A small-molecule ligand and the protein it binds are described below.
Small molecule (SMILES): CC(=O)N[C@H]1CO[C@H](CO)[C@@H](O[C@@H]2O[C@H](C)[C@@H](O)[C@H](O)[C@H]2N)[C@@H]1O

Sequence of chain 1.A:
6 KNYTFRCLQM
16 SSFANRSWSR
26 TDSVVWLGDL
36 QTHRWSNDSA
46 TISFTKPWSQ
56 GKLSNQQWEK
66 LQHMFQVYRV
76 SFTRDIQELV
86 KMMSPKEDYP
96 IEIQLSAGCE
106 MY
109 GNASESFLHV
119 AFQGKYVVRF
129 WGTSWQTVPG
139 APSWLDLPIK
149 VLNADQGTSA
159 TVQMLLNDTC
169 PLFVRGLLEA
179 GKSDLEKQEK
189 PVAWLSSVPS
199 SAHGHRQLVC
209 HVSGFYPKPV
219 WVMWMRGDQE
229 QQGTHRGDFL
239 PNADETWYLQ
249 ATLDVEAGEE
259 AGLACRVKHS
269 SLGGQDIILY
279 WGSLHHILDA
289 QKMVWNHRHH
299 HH

Binding-site contacts:
Ligand atom C1 contacts residue GLN161 of chain 1.A at 4.4 Å.
Ligand atom O5 contacts residue THR131 of chain 1.A at 4.2 Å.
Ligand atom O3 contacts residue THR131 of chain 1.A at 4.1 Å.
Ligand atom C6 contacts residue GLY130 of chain 1.A at 4.2 Å.
Ligand atom C1 contacts residue GLY130 of chain 1.A at 4.2 Å.
Ligand atom C3 contacts residue ASN165 of chain 1.A at 3.8 Å.
Ligand atom C4 contacts residue ASN165 of chain 1.A at 4.3 Å.
Ligand atom C2 contacts residue ASN165 of chain 1.A at 2.5 Å.
Ligand atom C7 contacts residue ASN165 of chain 1.A at 3.1 Å.
Ligand atom O6 contacts residue ASN165 of chain 1.A at 4.4 Å.
Ligand atom C4 contacts residue GLY130 of chain 1.A at 4.2 Å.
Ligand atom O4 contacts residue THR131 of chain 1.A at 4.0 Å.
Ligand atom C2 contacts residue GLY130 of chain 1.A at 4.4 Å.
Ligand atom C5 contacts residue ASN165 of chain 1.A at 3.6 Å.
Ligand atom C5 contacts residue GLY130 of chain 1.A at 3.9 Å.
Ligand atom N2 contacts residue GLN161 of chain 1.A at 3.0 Å (h-bond).
Ligand atom C2 contacts residue GLN161 of chain 1.A at 3.8 Å.
Ligand atom C3 contacts residue GLN161 of chain 1.A at 3.6 Å.
Ligand atom N2 contacts residue ASN165 of chain 1.A at 2.9 Å (h-bond).
Ligand atom N2 contacts residue GLY130 of chain 1.A at 4.0 Å.
Ligand atom C3 contacts residue THR131 of chain 1.A at 4.2 Å.
Ligand atom C7 contacts residue GLN161 of chain 1.A at 3.9 Å.
Ligand atom O3 contacts residue GLN161 of chain 1.A at 3.9 Å.
Ligand atom C3 contacts residue GLY130 of chain 1.A at 4.0 Å.
Ligand atom C1 contacts residue ASN165 of chain 1.A at 1.4 Å.
Ligand atom C8 contacts residue ASN165 of chain 1.A at 4.3 Å.
Ligand atom C8 contacts residue GLN161 of chain 1.A at 3.8 Å.
Ligand atom O4 contacts residue GLY130 of chain 1.A at 3.5 Å.
Ligand atom O7 contacts residue ASN165 of chain 1.A at 3.0 Å (h-bond).
Ligand atom O6 contacts residue GLY130 of chain 1.A at 4.0 Å.
Ligand atom O5 contacts residue ASN165 of chain 1.A at 2.4 Å (h-bond).